Binding-site contacts:
Ligand atom C5 contacts residue ASN350 of chain 1.B at 3.8 Å.
Ligand atom C1 contacts residue ASN350 of chain 1.B at 1.5 Å.
Ligand atom C4 contacts residue ASN350 of chain 1.B at 4.3 Å.
Ligand atom C5 contacts residue SER347 of chain 1.B at 4.1 Å.
Ligand atom O3 contacts residue GLY345 of chain 1.B at 4.4 Å.
Ligand atom N2 contacts residue GLY345 of chain 1.B at 4.0 Å.
Ligand atom C3 contacts residue GLY345 of chain 1.B at 4.1 Å.
Ligand atom O5 contacts residue SER347 of chain 1.B at 3.8 Å.
Ligand atom C2 contacts residue GLY345 of chain 1.B at 4.4 Å.
Ligand atom O5 contacts residue ASN350 of chain 1.B at 2.6 Å (h-bond).
Ligand atom N2 contacts residue ASN350 of chain 1.B at 2.7 Å (h-bond).
Ligand atom C8 contacts residue LEU353 of chain 1.B at 3.8 Å (hydrophobic).
Ligand atom C2 contacts residue ASN350 of chain 1.B at 2.4 Å.
Ligand atom C8 contacts residue ASN350 of chain 1.B at 4.4 Å.
Ligand atom C7 contacts residue ASN350 of chain 1.B at 3.4 Å.
Ligand atom O7 contacts residue ASN350 of chain 1.B at 3.7 Å.
Ligand atom C3 contacts residue ASN350 of chain 1.B at 3.7 Å.
Ligand atom C1 contacts residue SER347 of chain 1.B at 4.0 Å.

A protein and the small-molecule ligand that binds it are described below.
Small molecule (SMILES): CC(=O)N[C@@H]1[C@@H](O)[C@H](O)[C@@H](CO)O[C@H]1O

Sequence of chain 1.B:
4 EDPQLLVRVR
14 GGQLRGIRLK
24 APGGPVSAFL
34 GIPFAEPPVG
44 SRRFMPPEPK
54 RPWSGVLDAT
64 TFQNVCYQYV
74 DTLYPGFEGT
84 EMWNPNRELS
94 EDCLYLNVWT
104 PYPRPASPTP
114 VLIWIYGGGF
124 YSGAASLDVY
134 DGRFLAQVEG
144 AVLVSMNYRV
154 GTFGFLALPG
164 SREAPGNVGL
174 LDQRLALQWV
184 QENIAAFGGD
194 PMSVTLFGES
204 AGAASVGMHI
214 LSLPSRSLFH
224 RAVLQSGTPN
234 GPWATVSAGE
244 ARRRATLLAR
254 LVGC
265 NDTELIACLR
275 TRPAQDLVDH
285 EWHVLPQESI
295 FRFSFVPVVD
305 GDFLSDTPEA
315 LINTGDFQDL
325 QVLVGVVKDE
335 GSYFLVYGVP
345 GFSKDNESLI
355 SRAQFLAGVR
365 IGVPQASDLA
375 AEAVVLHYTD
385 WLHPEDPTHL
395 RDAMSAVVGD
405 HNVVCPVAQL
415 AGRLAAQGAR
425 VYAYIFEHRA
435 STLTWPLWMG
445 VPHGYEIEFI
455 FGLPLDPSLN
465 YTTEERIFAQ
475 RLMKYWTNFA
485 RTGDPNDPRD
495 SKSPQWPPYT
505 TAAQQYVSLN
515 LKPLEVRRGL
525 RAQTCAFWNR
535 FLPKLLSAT